Binding-site contacts:
Ligand atom C5 contacts residue TYR301 of chain 1.B at 3.6 Å (hydrophobic).
Ligand atom C2 contacts residue TRP130 of chain 1.B at 4.0 Å (hydrophobic).
Ligand atom O4 contacts residue GLU415 of chain 1.B at 2.5 Å (salt-bridge).
Ligand atom O2 contacts residue GLU174 of chain 1.B at 3.5 Å (salt-bridge).
Ligand atom O5 contacts residue GLU360 of chain 1.B at 3.9 Å.
Ligand atom C3 contacts residue GLN28 of chain 1.B at 3.8 Å.
Ligand atom C3 contacts residue TRP408 of chain 1.B at 3.6 Å (hydrophobic).
Ligand atom C6 contacts residue PHE424 of chain 1.B at 3.6 Å (hydrophobic).
Ligand atom C3 contacts residue TRP416 of chain 1.B at 3.9 Å (hydrophobic).
Ligand atom C3 contacts residue GLU360 of chain 1.B at 4.0 Å.
Ligand atom C1 contacts residue TYR301 of chain 1.B at 3.4 Å (hydrophobic).
Ligand atom C5 contacts residue GLU415 of chain 1.B at 3.8 Å.
Ligand atom C6 contacts residue TRP332 of chain 1.B at 3.8 Å (hydrophobic).
Ligand atom O3 contacts residue TRP408 of chain 1.B at 3.8 Å.
Ligand atom C4 contacts residue TRP416 of chain 1.B at 3.9 Å (hydrophobic).
Ligand atom O3 contacts residue GLN28 of chain 1.B at 2.8 Å (h-bond).
Ligand atom O4 contacts residue TRP416 of chain 1.B at 3.9 Å.
Ligand atom O2 contacts residue HIS129 of chain 1.B at 3.2 Å (h-bond).
Ligand atom O1 contacts residue GLU174 of chain 1.B at 2.1 Å (salt-bridge).
Ligand atom O6 contacts residue TRP332 of chain 1.B at 3.2 Å.
Ligand atom C1 contacts residue GLU360 of chain 1.B at 2.8 Å.
Ligand atom O1 contacts residue TYR301 of chain 1.B at 3.5 Å.
Ligand atom C2 contacts residue GLU174 of chain 1.B at 3.5 Å.
Ligand atom C1 contacts residue GLU174 of chain 1.B at 3.4 Å.
Ligand atom O4 contacts residue GLN28 of chain 1.B at 2.9 Å (h-bond).
Ligand atom O4 contacts residue TRP408 of chain 1.B at 3.2 Å.
Ligand atom O6 contacts residue GLU415 of chain 1.B at 2.6 Å (salt-bridge).
Ligand atom O1 contacts residue GLU360 of chain 1.B at 3.1 Å (salt-bridge).
Ligand atom O3 contacts residue HIS129 of chain 1.B at 3.3 Å (h-bond).
Ligand atom C6 contacts residue GLU415 of chain 1.B at 3.0 Å.
Ligand atom C4 contacts residue GLN28 of chain 1.B at 4.0 Å.
Ligand atom O2 contacts residue GLU360 of chain 1.B at 2.7 Å (salt-bridge).
Ligand atom C5 contacts residue TRP408 of chain 1.B at 3.8 Å (hydrophobic).
Ligand atom C4 contacts residue TRP408 of chain 1.B at 4.0 Å (hydrophobic).
Ligand atom O3 contacts residue TRP416 of chain 1.B at 2.8 Å (h-bond).
Ligand atom C2 contacts residue GLU360 of chain 1.B at 3.5 Å.
Ligand atom C4 contacts residue GLU415 of chain 1.B at 3.4 Å.
Ligand atom O2 contacts residue ASN299 of chain 1.B at 3.9 Å.
Ligand atom O5 contacts residue TYR301 of chain 1.B at 3.6 Å.
Ligand atom O2 contacts residue ASN173 of chain 1.B at 3.0 Å (h-bond).

This protein binds this small molecule.
Small molecule (SMILES): OC[C@H]1O[C@@H](O)[C@H](O)[C@@H](O)[C@@H]1O

Sequence of chain 1.B:
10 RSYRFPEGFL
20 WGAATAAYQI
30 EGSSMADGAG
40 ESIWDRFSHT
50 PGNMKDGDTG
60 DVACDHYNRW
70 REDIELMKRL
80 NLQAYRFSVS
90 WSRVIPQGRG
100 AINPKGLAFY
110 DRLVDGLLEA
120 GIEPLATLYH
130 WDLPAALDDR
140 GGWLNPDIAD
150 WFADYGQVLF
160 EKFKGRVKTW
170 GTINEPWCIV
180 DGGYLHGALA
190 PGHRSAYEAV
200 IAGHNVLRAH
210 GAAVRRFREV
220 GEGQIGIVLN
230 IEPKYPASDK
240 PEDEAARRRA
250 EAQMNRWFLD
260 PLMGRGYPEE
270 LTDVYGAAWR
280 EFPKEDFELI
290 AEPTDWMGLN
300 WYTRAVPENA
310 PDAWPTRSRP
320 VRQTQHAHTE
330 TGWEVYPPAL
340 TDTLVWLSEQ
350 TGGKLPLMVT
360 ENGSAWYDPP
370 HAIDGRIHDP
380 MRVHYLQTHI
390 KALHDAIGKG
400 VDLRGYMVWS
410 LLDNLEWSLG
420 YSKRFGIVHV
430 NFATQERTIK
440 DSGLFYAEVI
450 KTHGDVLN